A protein and the small-molecule ligand that binds it are described below.
Small molecule (SMILES): CC(=O)N[C@@H]1[C@@H](O)[C@H](O)[C@@H](CO)O[C@H]1O

Sequence of chain 51.C:
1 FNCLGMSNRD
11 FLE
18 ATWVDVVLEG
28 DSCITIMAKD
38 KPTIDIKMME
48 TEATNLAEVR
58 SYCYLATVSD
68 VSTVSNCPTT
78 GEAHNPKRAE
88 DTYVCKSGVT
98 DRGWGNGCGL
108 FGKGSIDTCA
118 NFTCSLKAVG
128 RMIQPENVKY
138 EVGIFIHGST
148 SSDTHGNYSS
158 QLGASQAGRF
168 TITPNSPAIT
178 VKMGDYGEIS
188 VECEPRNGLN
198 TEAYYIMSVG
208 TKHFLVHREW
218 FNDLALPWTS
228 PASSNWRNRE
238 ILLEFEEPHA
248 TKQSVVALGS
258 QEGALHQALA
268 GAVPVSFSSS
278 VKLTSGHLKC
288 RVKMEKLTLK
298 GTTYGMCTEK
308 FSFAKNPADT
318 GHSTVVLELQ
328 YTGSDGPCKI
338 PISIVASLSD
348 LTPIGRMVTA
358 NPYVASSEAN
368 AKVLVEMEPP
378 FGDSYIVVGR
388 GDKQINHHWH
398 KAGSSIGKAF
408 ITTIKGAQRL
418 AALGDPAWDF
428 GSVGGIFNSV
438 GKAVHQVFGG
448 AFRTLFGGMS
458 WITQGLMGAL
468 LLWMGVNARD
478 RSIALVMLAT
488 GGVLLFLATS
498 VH

Binding-site contacts:
Ligand atom C8 contacts residue TYR90 of chain 51.C at 3.9 Å (hydrophobic).
Ligand atom O6 contacts residue THR120 of chain 51.C at 3.1 Å (h-bond).
Ligand atom C8 contacts residue ASN118 of chain 51.C at 3.9 Å.
Ligand atom C3 contacts residue ASN118 of chain 51.C at 3.8 Å.
Ligand atom N2 contacts residue ASN118 of chain 51.C at 2.9 Å (h-bond).
Ligand atom C2 contacts residue ASN118 of chain 51.C at 2.4 Å.
Ligand atom C1 contacts residue SER66 of chain 51.C at 4.2 Å.
Ligand atom C6 contacts residue THR120 of chain 51.C at 3.4 Å.
Ligand atom O5 contacts residue ASN118 of chain 51.C at 2.4 Å (h-bond).
Ligand atom C7 contacts residue ASN118 of chain 51.C at 3.6 Å.
Ligand atom N2 contacts residue TYR90 of chain 51.C at 4.5 Å.
Ligand atom O5 contacts residue PHE119 of chain 51.C at 4.2 Å.
Ligand atom C5 contacts residue THR120 of chain 51.C at 4.0 Å.
Ligand atom C7 contacts residue TYR90 of chain 51.C at 3.8 Å (hydrophobic).
Ligand atom C6 contacts residue PHE119 of chain 51.C at 4.1 Å (hydrophobic).
Ligand atom C4 contacts residue ASN118 of chain 51.C at 4.2 Å.
Ligand atom O6 contacts residue THR89 of chain 51.C at 3.5 Å.
Ligand atom O6 contacts residue PHE119 of chain 51.C at 2.8 Å (h-bond).
Ligand atom O7 contacts residue ASN118 of chain 51.C at 4.5 Å.
Ligand atom C2 contacts residue SER66 of chain 51.C at 4.4 Å.
Ligand atom C6 contacts residue THR89 of chain 51.C at 4.2 Å.
Ligand atom C5 contacts residue ASN118 of chain 51.C at 3.7 Å.
Ligand atom O7 contacts residue TYR90 of chain 51.C at 3.7 Å.
Ligand atom C5 contacts residue THR89 of chain 51.C at 4.1 Å.
Ligand atom C1 contacts residue ASN118 of chain 51.C at 1.4 Å.
Ligand atom O5 contacts residue THR120 of chain 51.C at 3.4 Å (h-bond).
Ligand atom C1 contacts residue THR89 of chain 51.C at 3.9 Å.
Ligand atom O6 contacts residue ASN118 of chain 51.C at 4.1 Å.
Ligand atom O5 contacts residue THR89 of chain 51.C at 3.8 Å.